Binding-site contacts:
Ligand atom O5 contacts residue ASN57 of chain 1.A at 2.5 Å (h-bond).
Ligand atom C8 contacts residue ILE55 of chain 1.A at 4.0 Å (hydrophobic).
Ligand atom C6 contacts residue ASP3 of chain 1.A at 3.9 Å.
Ligand atom C5 contacts residue ASN57 of chain 1.A at 3.8 Å.
Ligand atom O5 contacts residue ARG14 of chain 1.A at 4.0 Å.
Ligand atom C7 contacts residue ASN57 of chain 1.A at 3.5 Å.
Ligand atom N2 contacts residue ASN57 of chain 1.A at 2.8 Å (h-bond).
Ligand atom C3 contacts residue ASN57 of chain 1.A at 3.8 Å.
Ligand atom C2 contacts residue ASN57 of chain 1.A at 2.4 Å.
Ligand atom C1 contacts residue ARG14 of chain 1.A at 3.7 Å.
Ligand atom C4 contacts residue ASN57 of chain 1.A at 4.3 Å.
Ligand atom N2 contacts residue ILE55 of chain 1.A at 4.3 Å.
Ligand atom C1 contacts residue ASN57 of chain 1.A at 1.5 Å.
Ligand atom O7 contacts residue ASN57 of chain 1.A at 3.7 Å.
Ligand atom C5 contacts residue ARG14 of chain 1.A at 4.2 Å.

Sequence of chain 1.A:
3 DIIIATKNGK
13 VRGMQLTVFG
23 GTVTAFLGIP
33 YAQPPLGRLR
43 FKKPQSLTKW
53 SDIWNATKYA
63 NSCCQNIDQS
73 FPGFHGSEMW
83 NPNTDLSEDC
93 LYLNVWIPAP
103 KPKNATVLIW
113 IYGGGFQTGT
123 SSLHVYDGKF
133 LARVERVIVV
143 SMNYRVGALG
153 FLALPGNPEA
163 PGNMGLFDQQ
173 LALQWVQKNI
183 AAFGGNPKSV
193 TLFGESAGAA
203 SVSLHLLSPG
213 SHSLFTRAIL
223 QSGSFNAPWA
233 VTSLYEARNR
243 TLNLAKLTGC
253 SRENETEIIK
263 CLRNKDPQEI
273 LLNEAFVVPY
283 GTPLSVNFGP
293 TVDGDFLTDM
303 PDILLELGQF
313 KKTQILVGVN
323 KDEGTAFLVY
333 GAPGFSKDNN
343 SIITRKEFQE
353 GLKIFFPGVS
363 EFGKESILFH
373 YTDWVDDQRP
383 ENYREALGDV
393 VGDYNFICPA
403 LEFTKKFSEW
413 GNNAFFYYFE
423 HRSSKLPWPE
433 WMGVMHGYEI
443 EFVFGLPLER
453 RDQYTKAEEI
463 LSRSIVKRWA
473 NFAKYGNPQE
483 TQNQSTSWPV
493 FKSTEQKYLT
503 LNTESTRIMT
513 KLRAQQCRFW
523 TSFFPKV

A protein and the small-molecule ligand that binds it are described below.
Small molecule (SMILES): CC(=O)N[C@H]1CO[C@H](CO[C@@H]2O[C@@H](C)[C@@H](O)[C@@H](O)[C@@H]2O)[C@@H](O)[C@@H]1O